Sequence of chain 1.B:
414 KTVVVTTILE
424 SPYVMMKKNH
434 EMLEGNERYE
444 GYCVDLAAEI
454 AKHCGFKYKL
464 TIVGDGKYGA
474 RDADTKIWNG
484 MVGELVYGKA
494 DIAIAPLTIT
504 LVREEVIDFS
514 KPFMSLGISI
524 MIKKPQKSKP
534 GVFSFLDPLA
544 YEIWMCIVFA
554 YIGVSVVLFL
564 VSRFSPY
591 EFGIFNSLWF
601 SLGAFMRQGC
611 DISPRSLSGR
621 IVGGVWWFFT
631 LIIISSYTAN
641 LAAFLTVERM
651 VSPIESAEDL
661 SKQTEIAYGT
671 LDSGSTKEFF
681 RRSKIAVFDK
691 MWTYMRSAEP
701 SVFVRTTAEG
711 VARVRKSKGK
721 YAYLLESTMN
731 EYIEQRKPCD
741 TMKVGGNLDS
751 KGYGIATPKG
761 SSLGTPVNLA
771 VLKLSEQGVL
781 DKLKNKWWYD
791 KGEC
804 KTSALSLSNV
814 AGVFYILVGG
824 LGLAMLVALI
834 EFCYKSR

Binding-site contacts:
Ligand atom C1 contacts residue PRO515 of chain 1.B at 3.6 Å (hydrophobic).
Ligand atom C2 contacts residue PRO515 of chain 1.B at 3.7 Å (hydrophobic).
Ligand atom C10 contacts residue PHE516 of chain 1.B at 3.7 Å (hydrophobic).
Ligand atom CL contacts residue ASP781 of chain 1.B at 3.3 Å.
Ligand atom C14 contacts residue SER775 of chain 1.B at 3.5 Å.
Ligand atom O3 contacts residue MET517 of chain 1.B at 3.9 Å.
Ligand atom C12 contacts residue MET517 of chain 1.B at 3.8 Å (hydrophobic).
Ligand atom C14 contacts residue PHE516 of chain 1.B at 3.4 Å (hydrophobic).
Ligand atom O1 contacts residue SER751 of chain 1.A at 3.8 Å.
Ligand atom C8 contacts residue SER775 of chain 1.B at 3.7 Å.
Ligand atom C1 contacts residue SER775 of chain 1.B at 3.9 Å.
Ligand atom O2 contacts residue SER518 of chain 1.B at 3.8 Å.
Ligand atom O1 contacts residue LYS752 of chain 1.A at 3.7 Å.
Ligand atom C4 contacts residue LYS752 of chain 1.A at 3.8 Å.
Ligand atom C10 contacts residue PRO515 of chain 1.B at 3.9 Å (hydrophobic).
Ligand atom C11 contacts residue MET517 of chain 1.B at 3.6 Å (hydrophobic).
Ligand atom O4 contacts residue LYS784 of chain 1.B at 3.9 Å.
Ligand atom O2 contacts residue MET517 of chain 1.B at 3.6 Å.
Ligand atom N2 contacts residue SER775 of chain 1.B at 3.1 Å (h-bond).
Ligand atom C11 contacts residue SER518 of chain 1.B at 3.9 Å.
Ligand atom CL contacts residue LEU780 of chain 1.B at 3.2 Å.
Ligand atom N1 contacts residue PRO515 of chain 1.B at 2.8 Å (h-bond).
Ligand atom C9 contacts residue SER751 of chain 1.A at 3.9 Å.
Ligand atom N3 contacts residue SER751 of chain 1.A at 3.6 Å (h-bond).
Ligand atom O3 contacts residue SER518 of chain 1.B at 3.4 Å (h-bond).
Ligand atom C6 contacts residue SER775 of chain 1.B at 3.5 Å.
Ligand atom N2 contacts residue PRO515 of chain 1.B at 3.4 Å (h-bond).
Ligand atom C4 contacts residue ILE503 of chain 1.A at 3.7 Å (hydrophobic).
Ligand atom O2 contacts residue PRO515 of chain 1.B at 3.5 Å (h-bond).
Ligand atom N2 contacts residue SER751 of chain 1.A at 3.8 Å.
Ligand atom C10 contacts residue SER751 of chain 1.A at 3.7 Å.
Ligand atom C10 contacts residue SER775 of chain 1.B at 3.6 Å.
Ligand atom C7 contacts residue LYS514 of chain 1.B at 3.6 Å.
Ligand atom C8 contacts residue SER751 of chain 1.A at 3.6 Å.
Ligand atom C13 contacts residue PHE516 of chain 1.B at 3.6 Å (hydrophobic).
Ligand atom S1 contacts residue PRO515 of chain 1.B at 3.7 Å.
Ligand atom C4 contacts residue GLY753 of chain 1.A at 3.7 Å.
Ligand atom C3 contacts residue GLY753 of chain 1.A at 3.8 Å.
Ligand atom C9 contacts residue MET517 of chain 1.B at 3.9 Å (hydrophobic).
Ligand atom C8 contacts residue PRO515 of chain 1.B at 3.4 Å (hydrophobic).

The small molecule below binds the protein below.
Small molecule (SMILES): NS(=O)(=O)c1cc2c(cc1Cl)N[C@H]([C@H]1C[C@H]3C=C[C@@H]1C3)NS2(=O)=O

Sequence of chain 1.A:
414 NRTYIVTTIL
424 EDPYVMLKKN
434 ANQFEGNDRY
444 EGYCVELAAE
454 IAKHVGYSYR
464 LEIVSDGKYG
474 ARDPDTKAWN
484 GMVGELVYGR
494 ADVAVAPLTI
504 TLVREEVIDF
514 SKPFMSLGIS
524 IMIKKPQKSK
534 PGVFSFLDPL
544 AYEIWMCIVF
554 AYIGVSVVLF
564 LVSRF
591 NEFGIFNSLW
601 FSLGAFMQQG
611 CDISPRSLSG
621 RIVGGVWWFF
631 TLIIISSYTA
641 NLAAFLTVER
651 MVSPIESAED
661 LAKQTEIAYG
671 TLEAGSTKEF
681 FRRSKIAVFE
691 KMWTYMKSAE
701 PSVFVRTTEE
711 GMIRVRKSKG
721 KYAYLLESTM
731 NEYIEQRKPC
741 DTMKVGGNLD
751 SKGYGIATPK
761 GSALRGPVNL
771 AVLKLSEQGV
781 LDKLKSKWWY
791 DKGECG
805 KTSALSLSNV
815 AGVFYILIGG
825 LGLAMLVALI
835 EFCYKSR